Sequence of chain 1.B:
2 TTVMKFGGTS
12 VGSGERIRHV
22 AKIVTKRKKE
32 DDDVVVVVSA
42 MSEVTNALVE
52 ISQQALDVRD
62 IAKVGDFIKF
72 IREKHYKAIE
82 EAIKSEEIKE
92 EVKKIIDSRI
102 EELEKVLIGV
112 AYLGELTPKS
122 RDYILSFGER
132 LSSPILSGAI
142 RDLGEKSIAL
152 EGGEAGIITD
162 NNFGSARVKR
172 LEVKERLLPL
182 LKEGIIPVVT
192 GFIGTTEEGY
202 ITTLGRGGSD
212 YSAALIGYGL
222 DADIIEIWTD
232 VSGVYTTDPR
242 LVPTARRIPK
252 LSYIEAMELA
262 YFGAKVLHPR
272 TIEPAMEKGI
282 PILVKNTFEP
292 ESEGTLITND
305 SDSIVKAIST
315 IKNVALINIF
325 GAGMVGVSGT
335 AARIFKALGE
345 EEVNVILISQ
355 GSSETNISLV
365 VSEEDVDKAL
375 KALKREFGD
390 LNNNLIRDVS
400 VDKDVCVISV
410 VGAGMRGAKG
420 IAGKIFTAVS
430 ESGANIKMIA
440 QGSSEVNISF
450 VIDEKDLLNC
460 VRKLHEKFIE

Sequence of chain 1.A:
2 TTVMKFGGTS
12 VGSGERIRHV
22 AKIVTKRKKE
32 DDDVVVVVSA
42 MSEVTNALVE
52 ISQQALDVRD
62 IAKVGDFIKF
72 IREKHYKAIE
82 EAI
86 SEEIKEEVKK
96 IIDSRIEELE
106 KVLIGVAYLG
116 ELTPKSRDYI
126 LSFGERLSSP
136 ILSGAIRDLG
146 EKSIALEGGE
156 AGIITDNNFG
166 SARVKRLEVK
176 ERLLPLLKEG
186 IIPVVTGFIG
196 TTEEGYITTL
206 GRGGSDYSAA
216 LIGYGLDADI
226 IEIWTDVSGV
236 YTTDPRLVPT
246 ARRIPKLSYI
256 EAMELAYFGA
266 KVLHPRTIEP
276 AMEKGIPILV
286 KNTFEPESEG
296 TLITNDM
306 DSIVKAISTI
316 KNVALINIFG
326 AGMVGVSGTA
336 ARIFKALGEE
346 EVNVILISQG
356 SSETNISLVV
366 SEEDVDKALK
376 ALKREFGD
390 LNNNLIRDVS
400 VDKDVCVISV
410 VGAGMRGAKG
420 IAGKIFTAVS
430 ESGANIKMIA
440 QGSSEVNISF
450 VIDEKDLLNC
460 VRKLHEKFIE

Binding-site contacts:
Ligand atom CG2 contacts residue ASN434 of chain 1.A at 4.1 Å.
Ligand atom O contacts residue ALA417 of chain 1.B at 3.0 Å (h-bond).
Ligand atom O contacts residue ASN434 of chain 1.A at 2.8 Å (h-bond).
Ligand atom CG2 contacts residue GLU444 of chain 1.B at 3.2 Å.
Ligand atom O contacts residue ILE420 of chain 1.B at 4.4 Å.
Ligand atom C contacts residue ILE435 of chain 1.A at 3.4 Å (hydrophobic).
Ligand atom O contacts residue MET414 of chain 1.B at 3.9 Å.
Ligand atom O contacts residue LYS418 of chain 1.B at 3.2 Å (salt-bridge).
Ligand atom N contacts residue GLY419 of chain 1.B at 3.8 Å.
Ligand atom OG1 contacts residue GLN440 of chain 1.B at 2.4 Å (h-bond).
Ligand atom N contacts residue ALA417 of chain 1.B at 3.8 Å.
Ligand atom CG2 contacts residue MET414 of chain 1.B at 3.4 Å (hydrophobic).
Ligand atom O contacts residue ILE435 of chain 1.A at 4.2 Å.
Ligand atom OXT contacts residue ASN434 of chain 1.A at 3.0 Å (h-bond).
Ligand atom N contacts residue ALA421 of chain 1.B at 2.8 Å (h-bond).
Ligand atom C contacts residue LYS418 of chain 1.B at 3.9 Å.
Ligand atom CB contacts residue ILE420 of chain 1.B at 3.8 Å (hydrophobic).
Ligand atom OXT contacts residue LYS418 of chain 1.B at 3.9 Å.
Ligand atom CB contacts residue GLN440 of chain 1.B at 3.8 Å.
Ligand atom OXT contacts residue ALA433 of chain 1.A at 4.1 Å.
Ligand atom C contacts residue GLY419 of chain 1.B at 4.4 Å.
Ligand atom CA contacts residue ALA421 of chain 1.B at 3.8 Å (hydrophobic).
Ligand atom OG1 contacts residue ALA421 of chain 1.B at 3.6 Å.
Ligand atom CG2 contacts residue GLN440 of chain 1.B at 4.2 Å.
Ligand atom N contacts residue ILE420 of chain 1.B at 3.3 Å (h-bond).
Ligand atom OG1 contacts residue ILE447 of chain 1.B at 3.9 Å.
Ligand atom C contacts residue ASN434 of chain 1.A at 3.2 Å.
Ligand atom OXT contacts residue ILE435 of chain 1.A at 2.4 Å (h-bond).
Ligand atom OG1 contacts residue ILE438 of chain 1.A at 4.4 Å.
Ligand atom CB contacts residue ALA421 of chain 1.B at 4.0 Å (hydrophobic).
Ligand atom O contacts residue GLU444 of chain 1.B at 4.1 Å.
Ligand atom OG1 contacts residue ILE435 of chain 1.A at 3.8 Å.
Ligand atom O contacts residue GLY416 of chain 1.B at 4.0 Å.
Ligand atom CA contacts residue ILE420 of chain 1.B at 4.2 Å (hydrophobic).
Ligand atom C contacts residue ALA417 of chain 1.B at 3.8 Å (hydrophobic).
Ligand atom CA contacts residue ALA417 of chain 1.B at 4.3 Å (hydrophobic).
Ligand atom CA contacts residue ILE435 of chain 1.A at 3.7 Å (hydrophobic).
Ligand atom CB contacts residue MET414 of chain 1.B at 4.2 Å (hydrophobic).
Ligand atom CB contacts residue ILE435 of chain 1.A at 3.9 Å (hydrophobic).
Ligand atom CG2 contacts residue ILE435 of chain 1.A at 3.3 Å (hydrophobic).

This protein binds this small molecule.
Small molecule (SMILES): C[C@@H](O)[C@H](N)C(=O)O